Binding-site contacts:
Ligand atom C2 contacts residue LYS133 of chain 1.I at 3.7 Å.
Ligand atom C8 contacts residue ASN122 of chain 1.I at 3.3 Å.
Ligand atom C1 contacts residue LYS133 of chain 1.I at 3.8 Å.
Ligand atom C7 contacts residue SER120 of chain 1.I at 4.4 Å.
Ligand atom C7 contacts residue THR98 of chain 1.I at 3.9 Å.
Ligand atom O7 contacts residue LEU99 of chain 1.I at 4.5 Å.
Ligand atom O7 contacts residue ASN122 of chain 1.I at 4.3 Å.
Ligand atom C5 contacts residue ASN122 of chain 1.I at 3.6 Å.
Ligand atom N2 contacts residue ASN122 of chain 1.I at 2.9 Å (h-bond).
Ligand atom C1 contacts residue ASN122 of chain 1.I at 1.4 Å.
Ligand atom C3 contacts residue ASN122 of chain 1.I at 3.8 Å.
Ligand atom N2 contacts residue LYS133 of chain 1.I at 3.0 Å (salt-bridge).
Ligand atom O7 contacts residue SER120 of chain 1.I at 3.4 Å (h-bond).
Ligand atom O7 contacts residue GLN100 of chain 1.I at 3.7 Å.
Ligand atom C8 contacts residue THR98 of chain 1.I at 3.7 Å.
Ligand atom C7 contacts residue ASN122 of chain 1.I at 3.3 Å.
Ligand atom C7 contacts residue LYS133 of chain 1.I at 3.9 Å.
Ligand atom C2 contacts residue ASN122 of chain 1.I at 2.4 Å.
Ligand atom O5 contacts residue ASN122 of chain 1.I at 2.3 Å (h-bond).
Ligand atom O7 contacts residue LYS133 of chain 1.I at 4.0 Å.
Ligand atom O7 contacts residue THR98 of chain 1.I at 3.3 Å (h-bond).
Ligand atom C4 contacts residue ASN122 of chain 1.I at 4.2 Å.
Ligand atom O7 contacts residue PHE121 of chain 1.I at 3.9 Å.
Ligand atom C3 contacts residue LYS133 of chain 1.I at 3.9 Å.
Ligand atom O3 contacts residue GLN100 of chain 1.I at 4.4 Å.

Sequence of chain 1.I:
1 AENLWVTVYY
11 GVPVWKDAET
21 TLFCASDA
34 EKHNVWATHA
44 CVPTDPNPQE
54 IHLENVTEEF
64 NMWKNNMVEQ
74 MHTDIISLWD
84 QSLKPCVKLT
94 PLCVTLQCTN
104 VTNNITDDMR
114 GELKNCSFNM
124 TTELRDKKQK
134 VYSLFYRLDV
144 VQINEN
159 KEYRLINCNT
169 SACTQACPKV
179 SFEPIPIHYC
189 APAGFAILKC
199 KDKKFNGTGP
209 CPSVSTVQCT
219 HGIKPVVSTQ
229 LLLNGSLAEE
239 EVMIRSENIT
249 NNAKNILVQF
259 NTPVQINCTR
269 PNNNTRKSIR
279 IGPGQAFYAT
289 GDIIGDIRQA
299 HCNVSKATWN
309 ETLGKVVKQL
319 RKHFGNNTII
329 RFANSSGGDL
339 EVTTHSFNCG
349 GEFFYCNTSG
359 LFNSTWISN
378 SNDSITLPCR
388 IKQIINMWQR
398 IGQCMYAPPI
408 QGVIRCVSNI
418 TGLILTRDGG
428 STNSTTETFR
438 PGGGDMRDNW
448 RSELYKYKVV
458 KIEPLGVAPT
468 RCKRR

The protein below binds the small molecule below.
Small molecule (SMILES): CC(=O)N[C@H]1[C@H](O[C@H]2[C@H](O)[C@@H](NC(C)=O)CO[C@@H]2CO)O[C@H](CO)[C@@H](O)[C@@H]1O